The protein below binds the small molecule below.
Small molecule (SMILES): Cc1cc(Nc2nc(-c3ccccc3)nc3ccccc23)n[nH]1

Binding-site contacts:
Ligand atom CAN contacts residue TRP307 of chain 1.B at 3.1 Å (hydrophobic).
Ligand atom NAS contacts residue ALA51 of chain 1.B at 3.8 Å.
Ligand atom C4 contacts residue LEU30 of chain 1.B at 4.1 Å (hydrophobic).
Ligand atom C5 contacts residue VAL102 of chain 1.B at 4.0 Å (hydrophobic).
Ligand atom CAA contacts residue LEU30 of chain 1.B at 4.1 Å (hydrophobic).
Ligand atom CAK contacts residue LEU30 of chain 1.B at 4.1 Å (hydrophobic).
Ligand atom CAL contacts residue TRP307 of chain 1.B at 3.8 Å (hydrophobic).
Ligand atom NAS contacts residue GLN100 of chain 1.B at 3.4 Å (h-bond).
Ligand atom CAL contacts residue VAL38 of chain 1.B at 4.0 Å (hydrophobic).
Ligand atom C6 contacts residue VAL102 of chain 1.B at 3.9 Å (hydrophobic).
Ligand atom CAW contacts residue MET99 of chain 1.B at 4.0 Å (hydrophobic).
Ligand atom NAS contacts residue VAL102 of chain 1.B at 3.1 Å (h-bond).
Ligand atom C5 contacts residue LEU30 of chain 1.B at 4.0 Å (hydrophobic).
Ligand atom CAU contacts residue GLN100 of chain 1.B at 4.1 Å.
Ligand atom CAK contacts residue TRP307 of chain 1.B at 3.8 Å (hydrophobic).
Ligand atom CAN contacts residue LEU30 of chain 1.B at 3.5 Å (hydrophobic).
Ligand atom CAM contacts residue GLY31 of chain 1.B at 3.7 Å.
Ligand atom CAP contacts residue LEU30 of chain 1.B at 3.9 Å (hydrophobic).
Ligand atom CAD contacts residue VAL102 of chain 1.B at 3.3 Å (hydrophobic).
Ligand atom NAT contacts residue VAL102 of chain 1.B at 3.8 Å.
Ligand atom CAM contacts residue LEU30 of chain 1.B at 4.1 Å (hydrophobic).
Ligand atom CAR contacts residue ALA51 of chain 1.B at 4.1 Å (hydrophobic).
Ligand atom NAT contacts residue ALA51 of chain 1.B at 3.8 Å.
Ligand atom CAO contacts residue LEU30 of chain 1.B at 3.5 Å (hydrophobic).
Ligand atom CAM contacts residue ALA310 of chain 1.B at 3.5 Å (hydrophobic).
Ligand atom CAR contacts residue VAL102 of chain 1.B at 3.6 Å (hydrophobic).
Ligand atom CAM contacts residue TRP307 of chain 1.B at 3.9 Å (hydrophobic).
Ligand atom NAS contacts residue LEU101 of chain 1.B at 3.5 Å.
Ligand atom C6 contacts residue LEU30 of chain 1.B at 3.9 Å (hydrophobic).
Ligand atom CAP contacts residue TRP307 of chain 1.B at 3.8 Å (hydrophobic).
Ligand atom CAN contacts residue ALA310 of chain 1.B at 3.8 Å (hydrophobic).
Ligand atom NAQ contacts residue VAL102 of chain 1.B at 3.0 Å (h-bond).
Ligand atom C2 contacts residue LEU30 of chain 1.B at 3.9 Å (hydrophobic).
Ligand atom N1 contacts residue LEU30 of chain 1.B at 4.0 Å.
Ligand atom CAN contacts residue GLY31 of chain 1.B at 4.0 Å.
Ligand atom N3 contacts residue LEU30 of chain 1.B at 3.9 Å.
Ligand atom NAT contacts residue LEU101 of chain 1.B at 4.0 Å.
Ligand atom CAO contacts residue TRP307 of chain 1.B at 3.9 Å (hydrophobic).
Ligand atom NAQ contacts residue LEU101 of chain 1.B at 3.9 Å.
Ligand atom NAT contacts residue GLN100 of chain 1.B at 2.9 Å (h-bond).

Sequence of chain 1.B:
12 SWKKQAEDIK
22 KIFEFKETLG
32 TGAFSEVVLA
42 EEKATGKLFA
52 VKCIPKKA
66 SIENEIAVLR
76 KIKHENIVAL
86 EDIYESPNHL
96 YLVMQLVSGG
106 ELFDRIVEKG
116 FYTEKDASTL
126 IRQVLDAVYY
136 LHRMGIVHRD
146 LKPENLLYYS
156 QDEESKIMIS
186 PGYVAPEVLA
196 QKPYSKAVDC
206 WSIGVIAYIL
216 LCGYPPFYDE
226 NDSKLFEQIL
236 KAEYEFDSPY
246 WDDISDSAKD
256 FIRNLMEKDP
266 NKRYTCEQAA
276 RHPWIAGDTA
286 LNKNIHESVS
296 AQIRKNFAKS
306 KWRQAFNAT